A small-molecule ligand and the protein it binds are described below.
Small molecule (SMILES): CC(=O)N[C@H]1[C@H](O[C@H]2[C@H](O)[C@@H](NC(C)=O)CO[C@@H]2CO)O[C@H](CO)[C@@H](O)[C@@H]1O

Binding-site contacts:
Ligand atom C4 contacts residue ASN144 of chain 1.B at 4.2 Å.
Ligand atom C1 contacts residue ASN144 of chain 1.B at 1.4 Å.
Ligand atom O5 contacts residue LEU123 of chain 1.B at 4.2 Å.
Ligand atom O7 contacts residue ASN144 of chain 1.B at 3.4 Å (h-bond).
Ligand atom O5 contacts residue ARG5 of chain 1.B at 4.1 Å.
Ligand atom O7 contacts residue GLN121 of chain 1.B at 3.9 Å.
Ligand atom C7 contacts residue ASN144 of chain 1.B at 3.3 Å.
Ligand atom C1 contacts residue ARG5 of chain 1.B at 3.9 Å.
Ligand atom C8 contacts residue TRP12 of chain 1.B at 4.4 Å (hydrophobic).
Ligand atom C5 contacts residue ARG5 of chain 1.B at 4.3 Å.
Ligand atom C2 contacts residue ASN144 of chain 1.B at 2.5 Å.
Ligand atom O5 contacts residue ASN144 of chain 1.B at 2.4 Å (h-bond).
Ligand atom C5 contacts residue ASN144 of chain 1.B at 3.7 Å.
Ligand atom C8 contacts residue ASN144 of chain 1.B at 4.4 Å.
Ligand atom C3 contacts residue ASN144 of chain 1.B at 3.8 Å.
Ligand atom N2 contacts residue ASN144 of chain 1.B at 2.9 Å (h-bond).

Sequence of chain 1.B:
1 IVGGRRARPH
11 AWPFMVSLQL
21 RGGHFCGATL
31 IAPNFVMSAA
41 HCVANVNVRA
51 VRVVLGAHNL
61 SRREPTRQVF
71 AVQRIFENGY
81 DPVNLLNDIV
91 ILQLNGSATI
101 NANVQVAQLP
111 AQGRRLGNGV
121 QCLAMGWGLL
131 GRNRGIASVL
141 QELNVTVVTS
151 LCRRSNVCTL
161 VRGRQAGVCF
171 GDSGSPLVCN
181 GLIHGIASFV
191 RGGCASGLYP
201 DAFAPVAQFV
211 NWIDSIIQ